This protein binds this small molecule.
Small molecule (SMILES): CC(=O)N[C@H]1[C@H](O[C@H]2[C@H](O)[C@@H](NC(C)=O)CO[C@@H]2CO)O[C@H](CO)[C@@H](O)[C@@H]1O

Sequence of chain 24.A:
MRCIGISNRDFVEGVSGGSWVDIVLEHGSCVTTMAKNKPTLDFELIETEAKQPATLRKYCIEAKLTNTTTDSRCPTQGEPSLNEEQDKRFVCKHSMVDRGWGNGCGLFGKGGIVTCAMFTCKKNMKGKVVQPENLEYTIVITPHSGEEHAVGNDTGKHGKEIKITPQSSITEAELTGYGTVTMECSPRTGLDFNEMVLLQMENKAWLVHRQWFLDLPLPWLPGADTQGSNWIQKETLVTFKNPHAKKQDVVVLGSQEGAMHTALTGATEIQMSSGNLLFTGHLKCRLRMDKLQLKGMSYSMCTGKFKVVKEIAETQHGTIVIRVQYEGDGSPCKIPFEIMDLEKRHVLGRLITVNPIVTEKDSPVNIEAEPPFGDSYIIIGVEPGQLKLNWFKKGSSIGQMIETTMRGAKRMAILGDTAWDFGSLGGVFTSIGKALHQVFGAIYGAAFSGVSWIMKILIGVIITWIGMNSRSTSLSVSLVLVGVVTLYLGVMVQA

Binding-site contacts:
Ligand atom O5 contacts residue HIS149 of chain 10.A at 3.6 Å.
Ligand atom O6 contacts residue HIS158 of chain 10.A at 4.2 Å.
Ligand atom C8 contacts residue ASN153 of chain 10.A at 4.4 Å.
Ligand atom N2 contacts residue ASN153 of chain 10.A at 3.1 Å (h-bond).
Ligand atom O5 contacts residue HIS158 of chain 10.A at 3.4 Å.
Ligand atom C7 contacts residue ASN153 of chain 10.A at 4.1 Å.
Ligand atom C7 contacts residue HIS149 of chain 10.A at 4.3 Å.
Ligand atom C1 contacts residue ASN153 of chain 10.A at 1.4 Å.
Ligand atom C5 contacts residue THR155 of chain 10.A at 4.0 Å.
Ligand atom O7 contacts residue HIS149 of chain 10.A at 3.3 Å.
Ligand atom O6 contacts residue HIS149 of chain 10.A at 3.2 Å.
Ligand atom C6 contacts residue GLY156 of chain 10.A at 4.0 Å.
Ligand atom C3 contacts residue HIS149 of chain 10.A at 4.0 Å.
Ligand atom C4 contacts residue ASN153 of chain 10.A at 4.2 Å.
Ligand atom C5 contacts residue HIS158 of chain 10.A at 4.4 Å.
Ligand atom O4 contacts residue HIS149 of chain 10.A at 4.3 Å.
Ligand atom O5 contacts residue ASN153 of chain 10.A at 2.2 Å (h-bond).
Ligand atom N2 contacts residue HIS149 of chain 10.A at 4.3 Å.
Ligand atom C5 contacts residue GLY156 of chain 10.A at 4.3 Å.
Ligand atom C2 contacts residue ASN153 of chain 10.A at 2.6 Å.
Ligand atom C5 contacts residue HIS149 of chain 10.A at 3.6 Å.
Ligand atom O5 contacts residue GLY156 of chain 10.A at 4.2 Å.
Ligand atom O5 contacts residue THR155 of chain 10.A at 3.4 Å (h-bond).
Ligand atom C6 contacts residue HIS149 of chain 10.A at 4.3 Å.
Ligand atom C8 contacts residue GLY102 of chain 24.A at 3.6 Å.
Ligand atom C1 contacts residue THR155 of chain 10.A at 3.3 Å.
Ligand atom C1 contacts residue HIS158 of chain 10.A at 4.1 Å.
Ligand atom C3 contacts residue ASN153 of chain 10.A at 3.9 Å.
Ligand atom C4 contacts residue HIS149 of chain 10.A at 3.4 Å.
Ligand atom C6 contacts residue HIS158 of chain 10.A at 4.2 Å.
Ligand atom C5 contacts residue ASN153 of chain 10.A at 3.6 Å.
Ligand atom O3 contacts residue HIS149 of chain 10.A at 4.0 Å.
Ligand atom C1 contacts residue HIS149 of chain 10.A at 3.5 Å.
Ligand atom C2 contacts residue HIS149 of chain 10.A at 3.5 Å.

Sequence of chain 10.A:
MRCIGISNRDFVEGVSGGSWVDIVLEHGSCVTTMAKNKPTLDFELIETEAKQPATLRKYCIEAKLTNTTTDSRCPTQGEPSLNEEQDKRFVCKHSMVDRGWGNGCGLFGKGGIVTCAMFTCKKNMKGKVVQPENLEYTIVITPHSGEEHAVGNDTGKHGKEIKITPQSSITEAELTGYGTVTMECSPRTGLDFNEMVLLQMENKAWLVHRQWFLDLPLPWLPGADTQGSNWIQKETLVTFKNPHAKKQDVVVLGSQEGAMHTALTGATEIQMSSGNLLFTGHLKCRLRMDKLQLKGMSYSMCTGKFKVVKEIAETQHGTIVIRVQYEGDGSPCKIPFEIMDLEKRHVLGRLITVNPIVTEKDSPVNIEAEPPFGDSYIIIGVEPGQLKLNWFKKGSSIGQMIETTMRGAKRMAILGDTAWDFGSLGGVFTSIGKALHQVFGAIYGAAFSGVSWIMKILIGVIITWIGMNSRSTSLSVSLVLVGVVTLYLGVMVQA